Binding-site contacts:
Ligand atom O5 contacts residue THR75 of chain 1.B at 3.8 Å.
Ligand atom O5 contacts residue VAL76 of chain 1.B at 4.2 Å.
Ligand atom C1 contacts residue THR75 of chain 1.B at 3.4 Å.
Ligand atom C6 contacts residue LYS9 of chain 1.B at 4.5 Å.
Ligand atom C8 contacts residue ASN73 of chain 1.B at 3.5 Å.
Ligand atom C1 contacts residue VAL76 of chain 1.B at 4.4 Å (hydrophobic).
Ligand atom C4 contacts residue ASN73 of chain 1.B at 4.2 Å.
Ligand atom O5 contacts residue ASN73 of chain 1.B at 2.4 Å (h-bond).
Ligand atom C5 contacts residue THR75 of chain 1.B at 4.3 Å.
Ligand atom C2 contacts residue ASN73 of chain 1.B at 2.5 Å.
Ligand atom C5 contacts residue ASN73 of chain 1.B at 3.7 Å.
Ligand atom C3 contacts residue ASN73 of chain 1.B at 3.8 Å.
Ligand atom O5 contacts residue LYS9 of chain 1.B at 4.0 Å.
Ligand atom C1 contacts residue ASN73 of chain 1.B at 1.4 Å.
Ligand atom O7 contacts residue ASN73 of chain 1.B at 3.7 Å.
Ligand atom O6 contacts residue LYS9 of chain 1.B at 4.3 Å.
Ligand atom C7 contacts residue ASN73 of chain 1.B at 3.1 Å.
Ligand atom N2 contacts residue ASN73 of chain 1.B at 2.8 Å (h-bond).

Sequence of chain 1.B:
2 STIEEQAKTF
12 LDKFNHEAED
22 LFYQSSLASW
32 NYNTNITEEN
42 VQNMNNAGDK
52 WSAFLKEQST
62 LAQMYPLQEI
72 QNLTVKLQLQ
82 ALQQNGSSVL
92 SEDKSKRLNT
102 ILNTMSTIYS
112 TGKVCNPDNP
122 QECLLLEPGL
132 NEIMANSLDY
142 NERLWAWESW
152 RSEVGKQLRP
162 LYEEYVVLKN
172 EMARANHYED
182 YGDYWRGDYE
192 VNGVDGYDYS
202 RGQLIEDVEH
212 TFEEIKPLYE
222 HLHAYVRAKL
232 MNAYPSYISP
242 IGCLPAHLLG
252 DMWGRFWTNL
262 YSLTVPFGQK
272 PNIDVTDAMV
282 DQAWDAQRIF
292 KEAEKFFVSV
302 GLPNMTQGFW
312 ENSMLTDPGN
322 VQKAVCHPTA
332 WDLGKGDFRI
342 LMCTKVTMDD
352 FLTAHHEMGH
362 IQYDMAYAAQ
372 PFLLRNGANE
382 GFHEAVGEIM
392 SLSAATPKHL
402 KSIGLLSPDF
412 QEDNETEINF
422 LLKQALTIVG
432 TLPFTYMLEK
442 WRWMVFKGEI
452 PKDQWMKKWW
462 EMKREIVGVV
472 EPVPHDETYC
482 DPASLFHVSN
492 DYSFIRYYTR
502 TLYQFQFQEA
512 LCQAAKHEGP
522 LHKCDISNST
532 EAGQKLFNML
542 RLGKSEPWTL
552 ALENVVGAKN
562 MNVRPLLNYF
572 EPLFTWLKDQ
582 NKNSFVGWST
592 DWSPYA

This protein binds this small molecule.
Small molecule (SMILES): CC(=O)N[C@@H]1[C@@H](O)[C@H](O)[C@@H](CO)O[C@H]1O